Binding-site contacts:
Ligand atom O9 contacts residue GLU186 of chain 2.A at 2.9 Å (salt-bridge).
Ligand atom O4 contacts residue VAL131 of chain 2.A at 3.6 Å.
Ligand atom C5 contacts residue VAL131 of chain 2.A at 3.8 Å (hydrophobic).
Ligand atom O4 contacts residue GLY221 of chain 2.A at 3.9 Å.
Ligand atom C3 contacts residue GLY221 of chain 2.A at 3.7 Å.
Ligand atom C8 contacts residue TYR91 of chain 2.A at 3.8 Å (hydrophobic).
Ligand atom C7 contacts residue TRP149 of chain 2.A at 3.7 Å (hydrophobic).
Ligand atom O1B contacts residue GLN222 of chain 2.A at 3.2 Å (h-bond).
Ligand atom N5 contacts residue VAL131 of chain 2.A at 3.1 Å (h-bond).
Ligand atom C4 contacts residue GLY221 of chain 2.A at 3.5 Å.
Ligand atom C9 contacts residue TYR91 of chain 2.A at 3.4 Å (hydrophobic).
Ligand atom O1A contacts residue SER132 of chain 2.A at 3.6 Å.
Ligand atom C9 contacts residue HIS179 of chain 2.A at 3.4 Å.
Ligand atom C1 contacts residue SER133 of chain 2.A at 3.8 Å.
Ligand atom O8 contacts residue GLN222 of chain 2.A at 3.5 Å (h-bond).
Ligand atom C11 contacts residue TRP149 of chain 2.A at 3.8 Å (hydrophobic).
Ligand atom O9 contacts residue TYR91 of chain 2.A at 3.0 Å (h-bond).
Ligand atom O9 contacts residue GLY224 of chain 2.A at 4.0 Å.
Ligand atom C4 contacts residue GLN222 of chain 2.A at 3.7 Å.
Ligand atom C4 contacts residue VAL131 of chain 2.A at 3.4 Å (hydrophobic).
Ligand atom O10 contacts residue LEU190 of chain 2.A at 3.0 Å.
Ligand atom O9 contacts residue ASN182 of chain 2.A at 3.7 Å.
Ligand atom O1A contacts residue SER133 of chain 2.A at 3.0 Å (h-bond).
Ligand atom O8 contacts residue TRP149 of chain 2.A at 4.0 Å.
Ligand atom O7 contacts residue LEU190 of chain 2.A at 3.6 Å.
Ligand atom C9 contacts residue GLU186 of chain 2.A at 3.4 Å.
Ligand atom C1 contacts residue GLN222 of chain 2.A at 3.9 Å.
Ligand atom O9 contacts residue HIS179 of chain 2.A at 3.5 Å (h-bond).
Ligand atom O3 contacts residue GLY221 of chain 2.A at 3.1 Å (h-bond).
Ligand atom C8 contacts residue GLU186 of chain 2.A at 3.9 Å.
Ligand atom C11 contacts residue GLY130 of chain 2.A at 3.9 Å.
Ligand atom C10 contacts residue VAL131 of chain 2.A at 4.0 Å (hydrophobic).
Ligand atom C11 contacts residue ILE151 of chain 2.A at 3.8 Å (hydrophobic).
Ligand atom O1B contacts residue SER132 of chain 2.A at 2.8 Å (h-bond).
Ligand atom C1 contacts residue SER132 of chain 2.A at 3.7 Å.
Ligand atom C6 contacts residue GLN222 of chain 2.A at 3.7 Å.
Ligand atom O8 contacts residue TYR91 of chain 2.A at 2.9 Å (h-bond).
Ligand atom C10 contacts residue TRP149 of chain 2.A at 3.9 Å (hydrophobic).
Ligand atom O1B contacts residue SER133 of chain 2.A at 3.9 Å.
Ligand atom C11 contacts residue LEU129 of chain 2.A at 3.0 Å (hydrophobic).

This small molecule binds to this protein.
Small molecule (SMILES): CC(=O)N[C@H]1[C@H]([C@H](O)[C@H](O)CO)O[C@@](OC[C@H]2O[C@@H](O)[C@H](O)[C@@H](O)[C@H]2O)(C(=O)O)C[C@@H]1O

Sequence of chain 2.A:
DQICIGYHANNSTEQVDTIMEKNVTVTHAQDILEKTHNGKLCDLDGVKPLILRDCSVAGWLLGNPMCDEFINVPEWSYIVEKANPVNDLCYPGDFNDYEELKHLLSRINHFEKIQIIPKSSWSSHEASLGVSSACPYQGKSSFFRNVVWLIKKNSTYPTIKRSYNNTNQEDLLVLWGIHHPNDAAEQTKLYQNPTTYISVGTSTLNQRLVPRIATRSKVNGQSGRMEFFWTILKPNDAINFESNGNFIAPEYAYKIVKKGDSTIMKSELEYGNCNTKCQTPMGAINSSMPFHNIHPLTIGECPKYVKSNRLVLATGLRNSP